Sequence of chain 1.A:
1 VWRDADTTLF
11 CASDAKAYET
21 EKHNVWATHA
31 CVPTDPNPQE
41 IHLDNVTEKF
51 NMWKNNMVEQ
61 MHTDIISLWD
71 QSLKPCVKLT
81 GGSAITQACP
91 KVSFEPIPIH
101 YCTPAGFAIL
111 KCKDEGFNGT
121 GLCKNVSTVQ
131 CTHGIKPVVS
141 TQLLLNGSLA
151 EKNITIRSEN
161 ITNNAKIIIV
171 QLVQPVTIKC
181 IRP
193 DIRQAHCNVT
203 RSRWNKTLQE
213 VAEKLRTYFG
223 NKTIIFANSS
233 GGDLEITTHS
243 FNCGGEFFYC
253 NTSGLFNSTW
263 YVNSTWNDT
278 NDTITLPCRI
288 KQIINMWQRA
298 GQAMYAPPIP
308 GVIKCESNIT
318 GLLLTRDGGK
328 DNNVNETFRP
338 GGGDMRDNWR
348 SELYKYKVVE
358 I

Binding-site contacts:
Ligand atom C8 contacts residue SER255 of chain 1.A at 3.9 Å.
Ligand atom C2 contacts residue ASN259 of chain 1.A at 2.4 Å.
Ligand atom N2 contacts residue ASN259 of chain 1.A at 2.8 Å (h-bond).
Ligand atom C7 contacts residue ASN259 of chain 1.A at 3.2 Å.
Ligand atom O7 contacts residue SER255 of chain 1.A at 4.0 Å.
Ligand atom C5 contacts residue ASN259 of chain 1.A at 3.7 Å.
Ligand atom O7 contacts residue ASN259 of chain 1.A at 3.2 Å (h-bond).
Ligand atom O5 contacts residue ASN259 of chain 1.A at 2.4 Å (h-bond).
Ligand atom C1 contacts residue ASN259 of chain 1.A at 1.4 Å.
Ligand atom C7 contacts residue SER255 of chain 1.A at 4.3 Å.
Ligand atom C8 contacts residue GLY256 of chain 1.A at 4.3 Å.
Ligand atom C8 contacts residue ASN259 of chain 1.A at 4.3 Å.
Ligand atom O7 contacts residue GLY256 of chain 1.A at 3.8 Å.
Ligand atom C4 contacts residue ASN259 of chain 1.A at 4.2 Å.
Ligand atom C3 contacts residue ASN259 of chain 1.A at 3.8 Å.

This small molecule binds to this protein.
Small molecule (SMILES): CC(=O)N[C@@H]1[C@@H](O)[C@H](O)[C@@H](CO)O[C@H]1O